Sequence of chain 1.C:
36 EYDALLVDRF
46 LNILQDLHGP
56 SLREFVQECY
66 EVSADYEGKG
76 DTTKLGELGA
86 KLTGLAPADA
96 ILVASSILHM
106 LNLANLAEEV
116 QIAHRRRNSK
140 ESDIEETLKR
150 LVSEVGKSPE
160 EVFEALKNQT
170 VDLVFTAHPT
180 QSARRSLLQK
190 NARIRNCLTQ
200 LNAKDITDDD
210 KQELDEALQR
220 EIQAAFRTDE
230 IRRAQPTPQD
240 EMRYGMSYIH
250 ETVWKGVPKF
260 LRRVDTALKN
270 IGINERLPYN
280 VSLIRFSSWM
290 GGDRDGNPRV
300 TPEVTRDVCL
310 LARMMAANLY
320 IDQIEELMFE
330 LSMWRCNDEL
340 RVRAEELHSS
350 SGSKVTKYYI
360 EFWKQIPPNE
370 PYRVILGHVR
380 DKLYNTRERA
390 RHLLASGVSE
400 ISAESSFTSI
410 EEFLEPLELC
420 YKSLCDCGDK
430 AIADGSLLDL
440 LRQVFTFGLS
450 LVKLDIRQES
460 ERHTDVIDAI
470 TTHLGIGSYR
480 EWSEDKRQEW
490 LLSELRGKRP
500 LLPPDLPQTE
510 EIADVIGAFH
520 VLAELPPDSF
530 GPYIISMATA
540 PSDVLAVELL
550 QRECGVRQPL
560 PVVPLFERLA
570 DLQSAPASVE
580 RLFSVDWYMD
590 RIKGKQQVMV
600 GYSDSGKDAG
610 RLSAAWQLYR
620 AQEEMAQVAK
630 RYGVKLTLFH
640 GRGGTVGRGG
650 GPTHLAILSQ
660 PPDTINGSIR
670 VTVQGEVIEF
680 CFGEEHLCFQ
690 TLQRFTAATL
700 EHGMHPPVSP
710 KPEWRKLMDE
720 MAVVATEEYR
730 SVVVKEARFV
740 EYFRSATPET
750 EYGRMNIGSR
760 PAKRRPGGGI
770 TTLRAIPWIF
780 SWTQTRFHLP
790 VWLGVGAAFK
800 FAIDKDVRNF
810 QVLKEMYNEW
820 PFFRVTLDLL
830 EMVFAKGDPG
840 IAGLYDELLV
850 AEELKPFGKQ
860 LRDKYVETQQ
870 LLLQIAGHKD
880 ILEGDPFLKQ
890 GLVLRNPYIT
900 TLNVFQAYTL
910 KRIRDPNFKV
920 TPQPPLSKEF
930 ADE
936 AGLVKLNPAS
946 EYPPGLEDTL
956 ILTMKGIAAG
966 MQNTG

Sequence of chain 1.D:
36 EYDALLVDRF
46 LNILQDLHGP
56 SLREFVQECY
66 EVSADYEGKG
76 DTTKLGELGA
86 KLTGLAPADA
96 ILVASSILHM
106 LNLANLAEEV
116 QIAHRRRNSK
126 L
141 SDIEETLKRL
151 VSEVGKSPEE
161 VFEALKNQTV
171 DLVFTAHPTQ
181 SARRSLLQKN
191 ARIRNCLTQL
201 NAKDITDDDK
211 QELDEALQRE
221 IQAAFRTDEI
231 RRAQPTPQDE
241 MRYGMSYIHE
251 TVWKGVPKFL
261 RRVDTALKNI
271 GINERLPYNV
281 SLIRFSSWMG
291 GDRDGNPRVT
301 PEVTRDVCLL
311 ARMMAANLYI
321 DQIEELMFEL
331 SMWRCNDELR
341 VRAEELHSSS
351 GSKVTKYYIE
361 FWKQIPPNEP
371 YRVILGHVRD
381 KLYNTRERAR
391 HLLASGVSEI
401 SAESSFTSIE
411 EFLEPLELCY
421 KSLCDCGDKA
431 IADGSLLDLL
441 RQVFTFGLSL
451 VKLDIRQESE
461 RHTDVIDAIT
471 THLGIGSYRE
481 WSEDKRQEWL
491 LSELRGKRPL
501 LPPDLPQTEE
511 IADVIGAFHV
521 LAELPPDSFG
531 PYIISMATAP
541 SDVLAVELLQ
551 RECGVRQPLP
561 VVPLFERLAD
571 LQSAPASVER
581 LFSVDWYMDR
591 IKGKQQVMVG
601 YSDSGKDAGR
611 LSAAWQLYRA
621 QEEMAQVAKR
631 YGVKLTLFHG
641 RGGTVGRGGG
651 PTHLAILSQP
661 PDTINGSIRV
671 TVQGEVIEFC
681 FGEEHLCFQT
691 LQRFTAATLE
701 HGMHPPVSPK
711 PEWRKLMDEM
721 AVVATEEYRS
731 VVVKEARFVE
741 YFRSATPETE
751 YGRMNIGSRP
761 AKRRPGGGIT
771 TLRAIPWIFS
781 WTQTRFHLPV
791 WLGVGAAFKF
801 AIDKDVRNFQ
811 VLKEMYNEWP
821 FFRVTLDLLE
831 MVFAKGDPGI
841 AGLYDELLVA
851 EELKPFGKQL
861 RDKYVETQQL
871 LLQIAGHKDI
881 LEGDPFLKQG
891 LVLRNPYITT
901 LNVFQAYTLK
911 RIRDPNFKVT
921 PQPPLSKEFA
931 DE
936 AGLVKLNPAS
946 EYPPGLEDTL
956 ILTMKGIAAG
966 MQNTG

Binding-site contacts:
Ligand atom N contacts residue LEU938 of chain 1.C at 4.0 Å.
Ligand atom OXT contacts residue PHE225 of chain 1.C at 3.1 Å (h-bond).
Ligand atom OXT contacts residue LEU938 of chain 1.C at 4.4 Å.
Ligand atom N contacts residue ASP228 of chain 1.C at 4.4 Å.
Ligand atom N contacts residue GLU229 of chain 1.C at 3.7 Å.
Ligand atom C contacts residue LEU938 of chain 1.C at 4.0 Å (hydrophobic).
Ligand atom O contacts residue ARG226 of chain 1.C at 4.0 Å.
Ligand atom C contacts residue ARG226 of chain 1.C at 4.3 Å.
Ligand atom N contacts residue THR227 of chain 1.C at 4.0 Å.
Ligand atom CA contacts residue LEU938 of chain 1.C at 4.2 Å (hydrophobic).
Ligand atom CA contacts residue SER100 of chain 1.C at 3.6 Å.
Ligand atom O contacts residue LEU938 of chain 1.C at 4.0 Å.
Ligand atom OXT contacts residue ARG334 of chain 1.D at 3.3 Å (salt-bridge).
Ligand atom O contacts residue PHE225 of chain 1.C at 3.6 Å (h-bond).
Ligand atom C contacts residue TRP333 of chain 1.D at 4.2 Å (hydrophobic).
Ligand atom N contacts residue SER100 of chain 1.C at 4.5 Å.
Ligand atom O contacts residue ARG334 of chain 1.D at 2.6 Å (salt-bridge).
Ligand atom CA contacts residue THR227 of chain 1.C at 4.1 Å.
Ligand atom N contacts residue TRP333 of chain 1.D at 4.0 Å.
Ligand atom CA contacts residue GLU229 of chain 1.C at 3.5 Å.
Ligand atom OXT contacts residue ARG226 of chain 1.C at 4.4 Å.
Ligand atom C contacts residue PHE225 of chain 1.C at 3.1 Å (hydrophobic).
Ligand atom N contacts residue PHE225 of chain 1.C at 4.5 Å.
Ligand atom CA contacts residue PHE225 of chain 1.C at 3.4 Å (hydrophobic).
Ligand atom C contacts residue ARG334 of chain 1.D at 3.5 Å.
Ligand atom O contacts residue TRP333 of chain 1.D at 3.1 Å (h-bond).
Ligand atom OXT contacts residue LEU97 of chain 1.C at 4.3 Å.

This small molecule binds to this protein.
Small molecule (SMILES): NCC(=O)O